Sequence of chain 1.A:
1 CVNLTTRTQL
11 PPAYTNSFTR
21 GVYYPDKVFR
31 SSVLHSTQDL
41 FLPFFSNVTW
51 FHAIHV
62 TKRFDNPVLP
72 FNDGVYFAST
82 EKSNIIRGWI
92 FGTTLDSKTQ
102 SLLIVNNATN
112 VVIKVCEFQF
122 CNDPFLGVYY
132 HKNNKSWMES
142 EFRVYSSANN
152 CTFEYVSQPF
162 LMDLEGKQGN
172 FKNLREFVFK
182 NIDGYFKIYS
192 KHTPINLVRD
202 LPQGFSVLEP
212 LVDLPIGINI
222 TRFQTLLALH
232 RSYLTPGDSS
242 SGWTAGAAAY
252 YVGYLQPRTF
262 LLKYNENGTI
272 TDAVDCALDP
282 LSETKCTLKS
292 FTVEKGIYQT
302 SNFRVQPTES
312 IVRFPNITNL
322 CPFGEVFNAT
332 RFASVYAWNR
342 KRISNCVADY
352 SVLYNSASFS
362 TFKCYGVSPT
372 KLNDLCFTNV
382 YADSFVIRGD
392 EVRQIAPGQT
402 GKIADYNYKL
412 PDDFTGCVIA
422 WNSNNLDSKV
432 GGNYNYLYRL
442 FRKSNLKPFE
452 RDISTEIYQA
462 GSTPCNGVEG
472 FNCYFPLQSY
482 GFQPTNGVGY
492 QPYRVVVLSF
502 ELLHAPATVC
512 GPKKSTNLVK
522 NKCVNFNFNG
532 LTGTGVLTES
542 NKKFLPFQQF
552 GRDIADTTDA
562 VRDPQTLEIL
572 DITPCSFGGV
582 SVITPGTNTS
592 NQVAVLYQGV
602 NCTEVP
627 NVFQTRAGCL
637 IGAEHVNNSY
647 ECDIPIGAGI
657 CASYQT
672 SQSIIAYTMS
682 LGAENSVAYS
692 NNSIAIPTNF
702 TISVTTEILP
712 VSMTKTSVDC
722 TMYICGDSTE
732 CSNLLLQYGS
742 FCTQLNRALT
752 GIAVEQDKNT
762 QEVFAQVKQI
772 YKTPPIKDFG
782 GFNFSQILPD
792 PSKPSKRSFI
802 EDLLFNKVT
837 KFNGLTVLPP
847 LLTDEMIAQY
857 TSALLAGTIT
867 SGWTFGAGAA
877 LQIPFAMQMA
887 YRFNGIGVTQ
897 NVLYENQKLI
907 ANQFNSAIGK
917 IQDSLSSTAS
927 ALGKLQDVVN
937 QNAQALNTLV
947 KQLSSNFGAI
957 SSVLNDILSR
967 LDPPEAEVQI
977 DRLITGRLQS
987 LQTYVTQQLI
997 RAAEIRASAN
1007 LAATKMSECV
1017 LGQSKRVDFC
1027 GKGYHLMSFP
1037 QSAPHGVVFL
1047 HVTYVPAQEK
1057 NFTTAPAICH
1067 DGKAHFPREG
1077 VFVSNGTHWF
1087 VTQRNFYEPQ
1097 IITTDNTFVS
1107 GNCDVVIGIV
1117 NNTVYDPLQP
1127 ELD

This protein binds this small molecule.
Small molecule (SMILES): CC(=O)N[C@@H]1[C@@H](O)[C@H](O)[C@@H](CO)O[C@H]1O

Binding-site contacts:
Ligand atom C2 contacts residue ASN268 of chain 1.A at 2.5 Å.
Ligand atom C5 contacts residue ASN268 of chain 1.A at 3.7 Å.
Ligand atom C3 contacts residue ASN268 of chain 1.A at 3.5 Å.
Ligand atom N2 contacts residue ASN268 of chain 1.A at 3.7 Å.
Ligand atom C4 contacts residue ASN268 of chain 1.A at 4.3 Å.
Ligand atom O3 contacts residue ASN268 of chain 1.A at 2.7 Å (h-bond).
Ligand atom O5 contacts residue ASN268 of chain 1.A at 2.4 Å (h-bond).
Ligand atom C7 contacts residue ASN268 of chain 1.A at 4.4 Å.
Ligand atom C1 contacts residue ASN268 of chain 1.A at 1.4 Å.